This small molecule binds to this protein.
Small molecule (SMILES): CC(=O)N[C@H]1[C@H](O[C@H]2[C@H](O)[C@@H](NC(C)=O)CO[C@@H]2CO)O[C@H](CO)[C@@H](O)[C@@H]1O

Sequence of chain 43.B:
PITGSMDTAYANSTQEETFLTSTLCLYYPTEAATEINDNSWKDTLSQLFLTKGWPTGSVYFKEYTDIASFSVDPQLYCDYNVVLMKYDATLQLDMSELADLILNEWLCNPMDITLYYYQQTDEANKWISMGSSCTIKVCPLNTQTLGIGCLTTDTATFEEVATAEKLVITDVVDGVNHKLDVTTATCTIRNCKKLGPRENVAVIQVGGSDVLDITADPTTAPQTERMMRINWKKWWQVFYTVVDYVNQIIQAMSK

Binding-site contacts:
Ligand atom O7 contacts residue ASN12 of chain 43.B at 3.7 Å.
Ligand atom C1 contacts residue ASN12 of chain 43.B at 2.2 Å.
Ligand atom N2 contacts residue ASN12 of chain 43.B at 3.8 Å.
Ligand atom C7 contacts residue ASN12 of chain 43.B at 3.9 Å.
Ligand atom C2 contacts residue ASN12 of chain 43.B at 3.2 Å.
Ligand atom O5 contacts residue ASN12 of chain 43.B at 2.7 Å (h-bond).
Ligand atom C5 contacts residue ASN12 of chain 43.B at 4.1 Å.